Binding-site contacts:
Ligand atom C contacts residue VAL46 of chain 1.A at 3.8 Å (hydrophobic).
Ligand atom C22 contacts residue ILE105 of chain 1.A at 3.5 Å (hydrophobic).
Ligand atom C22 contacts residue TRP40 of chain 1.A at 3.9 Å (hydrophobic).
Ligand atom N contacts residue ASN99 of chain 1.A at 3.7 Å.
Ligand atom C1 contacts residue ILE105 of chain 1.A at 3.7 Å (hydrophobic).
Ligand atom C20 contacts residue MET108 of chain 1.A at 3.9 Å (hydrophobic).
Ligand atom C4 contacts residue LEU53 of chain 1.A at 3.8 Å (hydrophobic).
Ligand atom N4 contacts residue ILE105 of chain 1.A at 3.8 Å.
Ligand atom C2 contacts residue ILE105 of chain 1.A at 3.9 Å (hydrophobic).
Ligand atom C24 contacts residue LEU51 of chain 1.A at 4.0 Å (hydrophobic).
Ligand atom C19 contacts residue ASP104 of chain 1.A at 4.0 Å.
Ligand atom C contacts residue PHE42 of chain 1.A at 3.7 Å (hydrophobic).
Ligand atom C17 contacts residue ILE105 of chain 1.A at 3.9 Å (hydrophobic).
Ligand atom C21 contacts residue PRO41 of chain 1.A at 4.0 Å (hydrophobic).
Ligand atom N1 contacts residue ASN99 of chain 1.A at 3.1 Å (h-bond).
Ligand atom C26 contacts residue LEU51 of chain 1.A at 3.7 Å (hydrophobic).
Ligand atom S contacts residue LEU51 of chain 1.A at 3.8 Å.
Ligand atom C26 contacts residue PRO41 of chain 1.A at 4.0 Å (hydrophobic).
Ligand atom N contacts residue ILE105 of chain 1.A at 3.8 Å.
Ligand atom C21 contacts residue TRP40 of chain 1.A at 3.5 Å (hydrophobic).
Ligand atom C18 contacts residue ILE105 of chain 1.A at 4.0 Å (hydrophobic).
Ligand atom C25 contacts residue LEU51 of chain 1.A at 3.8 Å (hydrophobic).
Ligand atom CL contacts residue MET108 of chain 1.A at 3.8 Å.
Ligand atom C22 contacts residue PRO41 of chain 1.A at 3.8 Å (hydrophobic).
Ligand atom C21 contacts residue MET108 of chain 1.A at 3.5 Å (hydrophobic).
Ligand atom C contacts residue PRO41 of chain 1.A at 3.7 Å (hydrophobic).
Ligand atom O contacts residue LEU53 of chain 1.A at 3.6 Å.
Ligand atom C25 contacts residue TRP40 of chain 1.A at 3.8 Å (hydrophobic).
Ligand atom N5 contacts residue ILE105 of chain 1.A at 3.8 Å.
Ligand atom C1 contacts residue VAL46 of chain 1.A at 4.0 Å (hydrophobic).
Ligand atom O1 contacts residue ASP104 of chain 1.A at 3.5 Å (salt-bridge).
Ligand atom C4 contacts residue ASN99 of chain 1.A at 3.4 Å.
Ligand atom S contacts residue PRO41 of chain 1.A at 3.5 Å (h-bond).
Ligand atom C16 contacts residue ILE105 of chain 1.A at 4.0 Å (hydrophobic).
Ligand atom C5 contacts residue LEU53 of chain 1.A at 3.9 Å (hydrophobic).
Ligand atom CL contacts residue ASP104 of chain 1.A at 3.6 Å.
Ligand atom C28 contacts residue PRO41 of chain 1.A at 4.0 Å (hydrophobic).
Ligand atom C12 contacts residue ASP104 of chain 1.A at 4.0 Å.
Ligand atom N2 contacts residue ASN99 of chain 1.A at 4.0 Å.
Ligand atom N1 contacts residue ILE105 of chain 1.A at 3.9 Å.

Sequence of chain 1.A:
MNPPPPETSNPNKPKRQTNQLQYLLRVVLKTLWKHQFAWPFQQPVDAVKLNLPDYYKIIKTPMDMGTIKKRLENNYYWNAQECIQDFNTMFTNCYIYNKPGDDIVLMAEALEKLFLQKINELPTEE

The small molecule below binds the protein below.
Small molecule (SMILES): Cc1sc2c(c1C)C(c1ccc(Cl)cc1)=N[C@@H](CC(=O)NCc1ccc(/C=C/C(=O)NO)cc1)c1nnc(C)n1-2